Sequence of chain 38.D:
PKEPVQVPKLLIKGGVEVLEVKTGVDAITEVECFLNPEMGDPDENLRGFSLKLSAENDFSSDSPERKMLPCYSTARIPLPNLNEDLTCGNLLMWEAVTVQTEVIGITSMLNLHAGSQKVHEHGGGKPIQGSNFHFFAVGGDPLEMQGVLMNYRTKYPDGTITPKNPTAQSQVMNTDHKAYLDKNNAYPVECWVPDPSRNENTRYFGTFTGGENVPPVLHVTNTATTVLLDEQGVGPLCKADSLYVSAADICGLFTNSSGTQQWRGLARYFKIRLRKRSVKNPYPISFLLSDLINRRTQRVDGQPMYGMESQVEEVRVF

Sequence of chain 38.E:
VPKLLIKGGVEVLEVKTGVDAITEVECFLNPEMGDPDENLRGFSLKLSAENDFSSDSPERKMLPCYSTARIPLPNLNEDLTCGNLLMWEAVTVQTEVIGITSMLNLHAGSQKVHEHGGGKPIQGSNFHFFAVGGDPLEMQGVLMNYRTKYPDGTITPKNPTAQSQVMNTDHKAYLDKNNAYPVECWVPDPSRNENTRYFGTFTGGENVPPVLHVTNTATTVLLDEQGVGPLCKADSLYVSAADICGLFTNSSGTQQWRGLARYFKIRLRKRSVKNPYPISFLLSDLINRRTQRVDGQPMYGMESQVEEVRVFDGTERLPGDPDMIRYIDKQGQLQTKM

A protein and the small-molecule ligand that binds it are described below.
Small molecule (SMILES): CC(=O)N[C@H]1[C@H]([C@H](O)[C@H](O)CO)O[C@@](O[C@H](CO)[C@@H](O)[C@@H]2O[C@@H](C(=O)O)C[C@H](O)[C@H]2NC(C)=O)(C(=O)O)C[C@@H]1O

Binding-site contacts:
Ligand atom O9 contacts residue LYS68 of chain 38.E at 2.9 Å (salt-bridge).
Ligand atom C11 contacts residue ASN272 of chain 38.E at 3.5 Å.
Ligand atom O1A contacts residue ASN272 of chain 38.E at 3.6 Å.
Ligand atom O1A contacts residue THR276 of chain 38.E at 2.6 Å (h-bond).
Ligand atom C1 contacts residue THR276 of chain 38.E at 3.3 Å.
Ligand atom C11 contacts residue HIS138 of chain 38.D at 3.5 Å.
Ligand atom C11 contacts residue GLN278 of chain 38.E at 3.5 Å.
Ligand atom C6 contacts residue LYS68 of chain 38.E at 4.0 Å.
Ligand atom C8 contacts residue GLN278 of chain 38.E at 3.7 Å.
Ligand atom O1B contacts residue SER274 of chain 38.E at 3.3 Å (h-bond).
Ligand atom O1B contacts residue LYS68 of chain 38.E at 3.1 Å.
Ligand atom O8 contacts residue LYS68 of chain 38.E at 3.3 Å.
Ligand atom C10 contacts residue GLN278 of chain 38.E at 4.0 Å.
Ligand atom C11 contacts residue THR276 of chain 38.E at 3.4 Å.
Ligand atom O10 contacts residue PHE75 of chain 38.A at 3.9 Å.
Ligand atom C9 contacts residue LYS68 of chain 38.E at 3.8 Å.
Ligand atom O8 contacts residue THR276 of chain 38.E at 4.0 Å.
Ligand atom O8 contacts residue GLN278 of chain 38.E at 3.5 Å (h-bond).
Ligand atom C11 contacts residue LEU62 of chain 38.E at 3.5 Å (hydrophobic).
Ligand atom C11 contacts residue PHE75 of chain 38.A at 3.5 Å (hydrophobic).
Ligand atom C7 contacts residue GLN278 of chain 38.E at 3.9 Å.
Ligand atom C9 contacts residue LEU67 of chain 38.E at 4.0 Å (hydrophobic).
Ligand atom C7 contacts residue LEU62 of chain 38.E at 3.8 Å (hydrophobic).
Ligand atom N5 contacts residue ASN272 of chain 38.E at 3.2 Å (h-bond).
Ligand atom O9 contacts residue LEU67 of chain 38.E at 3.1 Å.
Ligand atom C1 contacts residue LYS68 of chain 38.E at 3.8 Å.
Ligand atom O1B contacts residue THR276 of chain 38.E at 3.4 Å (h-bond).
Ligand atom C10 contacts residue ASN272 of chain 38.E at 3.9 Å.
Ligand atom O8 contacts residue ASN272 of chain 38.E at 3.5 Å (h-bond).
Ligand atom C11 contacts residue PHE270 of chain 38.E at 3.9 Å (hydrophobic).
Ligand atom O1A contacts residue LYS68 of chain 38.E at 3.8 Å.
Ligand atom N5 contacts residue LEU62 of chain 38.E at 3.9 Å.
Ligand atom C9 contacts residue GLN278 of chain 38.E at 3.3 Å.
Ligand atom O7 contacts residue LEU62 of chain 38.E at 3.3 Å.
Ligand atom C10 contacts residue LEU62 of chain 38.E at 3.1 Å (hydrophobic).
Ligand atom C11 contacts residue PHE65 of chain 38.E at 3.7 Å (hydrophobic).
Ligand atom N5 contacts residue GLN278 of chain 38.E at 3.7 Å.
Ligand atom O9 contacts residue GLN278 of chain 38.E at 4.0 Å.
Ligand atom O10 contacts residue LEU62 of chain 38.E at 2.8 Å.
Ligand atom C6 contacts residue ASN272 of chain 38.E at 3.7 Å.

Sequence of chain 38.A:
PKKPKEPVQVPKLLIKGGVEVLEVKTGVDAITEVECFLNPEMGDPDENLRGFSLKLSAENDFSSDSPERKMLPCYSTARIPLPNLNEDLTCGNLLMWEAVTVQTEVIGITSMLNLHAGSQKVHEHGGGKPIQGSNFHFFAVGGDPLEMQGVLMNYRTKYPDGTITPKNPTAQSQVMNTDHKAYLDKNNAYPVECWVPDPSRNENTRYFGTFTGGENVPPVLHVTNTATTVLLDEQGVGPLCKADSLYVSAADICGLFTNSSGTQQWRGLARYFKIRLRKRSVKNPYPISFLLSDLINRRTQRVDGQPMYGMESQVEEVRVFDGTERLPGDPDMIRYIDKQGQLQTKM